The protein below binds the small molecule below.
Small molecule (SMILES): CC(C)C[C@H](N)C(=O)N[C@@H](Cc1ccc(O)cc1)C(=O)N[C@@H](CC(=O)O)C(=O)N[C@H](C(=O)N[C@@H](C)C=O)C(C)C

Binding-site contacts:
Ligand atom O contacts residue GLN61 of chain 1.B at 3.4 Å (h-bond).
Ligand atom OH contacts residue GLN61 of chain 1.B at 3.1 Å.
Ligand atom CG contacts residue GLN61 of chain 1.B at 3.9 Å.
Ligand atom CZ contacts residue GLN61 of chain 1.B at 3.5 Å.
Ligand atom CD1 contacts residue GLN61 of chain 1.B at 4.1 Å.
Ligand atom CD2 contacts residue GLN61 of chain 1.B at 3.6 Å.
Ligand atom CE1 contacts residue GLN61 of chain 1.B at 3.6 Å.
Ligand atom C contacts residue GLN61 of chain 1.B at 4.2 Å.
Ligand atom CE2 contacts residue GLN61 of chain 1.B at 3.5 Å.

Sequence of chain 1.B:
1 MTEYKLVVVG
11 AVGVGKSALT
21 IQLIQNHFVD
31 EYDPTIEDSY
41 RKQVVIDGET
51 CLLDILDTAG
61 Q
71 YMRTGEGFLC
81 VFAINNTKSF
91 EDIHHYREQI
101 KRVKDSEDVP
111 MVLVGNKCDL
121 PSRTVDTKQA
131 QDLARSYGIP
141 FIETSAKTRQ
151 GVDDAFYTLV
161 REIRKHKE